Binding-site contacts:
Ligand atom C1 contacts residue ASN616 of chain 1.B at 1.4 Å.
Ligand atom C3 contacts residue ASN616 of chain 1.B at 3.8 Å.
Ligand atom O7 contacts residue THR618 of chain 1.B at 3.4 Å (h-bond).
Ligand atom C2 contacts residue THR618 of chain 1.B at 4.3 Å.
Ligand atom C2 contacts residue ASN616 of chain 1.B at 2.5 Å.
Ligand atom N2 contacts residue THR618 of chain 1.B at 3.4 Å (h-bond).
Ligand atom O7 contacts residue GLU619 of chain 1.B at 4.5 Å.
Ligand atom C7 contacts residue THR618 of chain 1.B at 3.6 Å.
Ligand atom C7 contacts residue ASN616 of chain 1.B at 3.2 Å.
Ligand atom C5 contacts residue ASN616 of chain 1.B at 3.7 Å.
Ligand atom N2 contacts residue ASN616 of chain 1.B at 2.9 Å (h-bond).
Ligand atom C4 contacts residue ASN616 of chain 1.B at 4.2 Å.
Ligand atom O7 contacts residue ASN616 of chain 1.B at 2.9 Å (h-bond).
Ligand atom O5 contacts residue ASN616 of chain 1.B at 2.4 Å (h-bond).

Sequence of chain 1.B:
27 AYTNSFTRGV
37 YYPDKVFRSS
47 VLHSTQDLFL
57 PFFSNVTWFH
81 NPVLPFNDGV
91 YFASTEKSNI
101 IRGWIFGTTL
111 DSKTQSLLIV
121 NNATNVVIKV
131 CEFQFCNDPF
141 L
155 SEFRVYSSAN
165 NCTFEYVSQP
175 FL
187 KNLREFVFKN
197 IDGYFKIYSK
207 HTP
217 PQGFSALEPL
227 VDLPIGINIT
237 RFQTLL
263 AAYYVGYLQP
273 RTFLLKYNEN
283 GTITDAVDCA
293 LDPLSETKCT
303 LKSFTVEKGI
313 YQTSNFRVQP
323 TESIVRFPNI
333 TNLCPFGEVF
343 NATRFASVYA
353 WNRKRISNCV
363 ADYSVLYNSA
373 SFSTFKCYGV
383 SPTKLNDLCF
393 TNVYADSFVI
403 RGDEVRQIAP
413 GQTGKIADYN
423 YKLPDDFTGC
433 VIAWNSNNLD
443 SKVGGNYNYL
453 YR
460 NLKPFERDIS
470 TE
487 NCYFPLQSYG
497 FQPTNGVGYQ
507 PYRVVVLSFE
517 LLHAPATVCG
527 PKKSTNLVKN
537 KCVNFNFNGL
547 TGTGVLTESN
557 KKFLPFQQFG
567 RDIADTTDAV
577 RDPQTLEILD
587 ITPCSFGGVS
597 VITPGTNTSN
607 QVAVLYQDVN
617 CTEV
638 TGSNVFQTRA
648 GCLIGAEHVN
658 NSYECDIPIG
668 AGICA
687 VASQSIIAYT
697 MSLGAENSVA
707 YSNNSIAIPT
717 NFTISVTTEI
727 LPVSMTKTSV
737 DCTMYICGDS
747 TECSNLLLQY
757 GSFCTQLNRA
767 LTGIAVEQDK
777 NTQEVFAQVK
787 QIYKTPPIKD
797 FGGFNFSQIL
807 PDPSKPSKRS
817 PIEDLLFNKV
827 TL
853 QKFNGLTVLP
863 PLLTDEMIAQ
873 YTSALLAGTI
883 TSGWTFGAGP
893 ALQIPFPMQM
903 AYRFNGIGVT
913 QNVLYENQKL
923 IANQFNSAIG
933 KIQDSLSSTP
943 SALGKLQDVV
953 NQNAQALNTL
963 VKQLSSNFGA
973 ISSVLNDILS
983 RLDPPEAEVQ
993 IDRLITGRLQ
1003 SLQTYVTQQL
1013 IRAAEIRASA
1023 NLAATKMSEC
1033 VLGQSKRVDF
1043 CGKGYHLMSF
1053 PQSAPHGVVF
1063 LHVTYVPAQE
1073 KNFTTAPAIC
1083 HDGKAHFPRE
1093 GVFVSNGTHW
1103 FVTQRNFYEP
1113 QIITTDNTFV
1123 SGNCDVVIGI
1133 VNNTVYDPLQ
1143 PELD

A small-molecule ligand and the protein it binds are described below.
Small molecule (SMILES): CC(=O)N[C@@H]1[C@@H](O)[C@H](O)[C@@H](CO)O[C@H]1O